Sequence of chain 1.C:
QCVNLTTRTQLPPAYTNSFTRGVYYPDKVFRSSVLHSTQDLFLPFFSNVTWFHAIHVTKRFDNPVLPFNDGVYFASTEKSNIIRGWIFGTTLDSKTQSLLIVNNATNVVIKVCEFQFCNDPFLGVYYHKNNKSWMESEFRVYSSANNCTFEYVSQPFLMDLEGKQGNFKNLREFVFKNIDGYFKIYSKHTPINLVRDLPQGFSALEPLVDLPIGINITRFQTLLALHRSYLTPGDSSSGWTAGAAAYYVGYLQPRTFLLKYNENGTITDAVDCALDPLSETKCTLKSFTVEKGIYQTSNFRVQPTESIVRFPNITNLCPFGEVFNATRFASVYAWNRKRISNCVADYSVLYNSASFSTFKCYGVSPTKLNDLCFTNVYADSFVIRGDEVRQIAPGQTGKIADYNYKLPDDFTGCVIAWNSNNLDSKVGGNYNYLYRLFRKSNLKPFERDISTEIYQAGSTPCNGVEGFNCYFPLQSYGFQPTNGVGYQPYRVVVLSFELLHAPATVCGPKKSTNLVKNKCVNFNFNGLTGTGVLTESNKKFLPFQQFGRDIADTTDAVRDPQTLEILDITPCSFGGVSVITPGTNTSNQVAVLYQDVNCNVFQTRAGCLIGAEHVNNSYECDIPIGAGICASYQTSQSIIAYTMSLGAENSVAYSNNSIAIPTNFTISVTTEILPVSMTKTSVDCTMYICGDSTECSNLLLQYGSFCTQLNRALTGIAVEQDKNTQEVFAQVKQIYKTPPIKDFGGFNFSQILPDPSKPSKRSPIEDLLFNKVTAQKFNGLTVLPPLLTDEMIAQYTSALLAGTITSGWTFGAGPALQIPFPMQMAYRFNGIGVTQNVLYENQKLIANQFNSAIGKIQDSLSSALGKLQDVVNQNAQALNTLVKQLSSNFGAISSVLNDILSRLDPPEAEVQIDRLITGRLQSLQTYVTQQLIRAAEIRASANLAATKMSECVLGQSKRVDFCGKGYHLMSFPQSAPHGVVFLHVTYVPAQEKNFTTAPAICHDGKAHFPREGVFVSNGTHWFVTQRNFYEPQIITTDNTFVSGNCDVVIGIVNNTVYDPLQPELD

Sequence of chain 1.A:
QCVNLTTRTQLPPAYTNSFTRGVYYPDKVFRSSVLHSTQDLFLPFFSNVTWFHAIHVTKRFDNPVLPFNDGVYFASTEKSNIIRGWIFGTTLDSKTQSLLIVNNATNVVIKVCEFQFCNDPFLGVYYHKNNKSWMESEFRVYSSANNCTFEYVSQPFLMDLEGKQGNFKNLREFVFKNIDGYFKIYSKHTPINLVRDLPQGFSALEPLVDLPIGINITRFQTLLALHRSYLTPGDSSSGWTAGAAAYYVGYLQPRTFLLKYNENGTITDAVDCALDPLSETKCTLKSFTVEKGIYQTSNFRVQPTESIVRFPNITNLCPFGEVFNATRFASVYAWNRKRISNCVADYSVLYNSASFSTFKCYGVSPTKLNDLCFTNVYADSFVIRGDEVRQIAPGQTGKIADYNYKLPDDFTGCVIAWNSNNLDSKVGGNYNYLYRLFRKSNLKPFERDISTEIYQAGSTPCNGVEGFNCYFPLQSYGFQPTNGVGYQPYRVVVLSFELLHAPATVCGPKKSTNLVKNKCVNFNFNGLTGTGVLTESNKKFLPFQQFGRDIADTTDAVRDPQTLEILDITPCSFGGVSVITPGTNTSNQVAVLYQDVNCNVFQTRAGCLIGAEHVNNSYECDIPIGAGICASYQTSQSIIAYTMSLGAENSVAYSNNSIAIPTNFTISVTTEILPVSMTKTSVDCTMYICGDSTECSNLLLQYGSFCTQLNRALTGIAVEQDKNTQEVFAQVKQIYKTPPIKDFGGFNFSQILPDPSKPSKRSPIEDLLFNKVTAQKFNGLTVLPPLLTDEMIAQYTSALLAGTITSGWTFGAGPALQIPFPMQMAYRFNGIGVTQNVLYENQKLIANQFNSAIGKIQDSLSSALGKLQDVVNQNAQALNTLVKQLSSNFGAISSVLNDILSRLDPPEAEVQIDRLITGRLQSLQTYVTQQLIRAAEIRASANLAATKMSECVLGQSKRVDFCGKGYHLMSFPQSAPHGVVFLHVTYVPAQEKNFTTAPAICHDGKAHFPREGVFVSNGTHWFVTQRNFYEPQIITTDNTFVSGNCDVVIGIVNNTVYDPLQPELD

The small molecule below binds the protein below.
Small molecule (SMILES): CC(=O)N[C@@H]1[C@@H](O)[C@H](O)[C@@H](CO)O[C@H]1O

Binding-site contacts:
Ligand atom C8 contacts residue ASN710 of chain 1.C at 4.0 Å.
Ligand atom C1 contacts residue ASN709 of chain 1.C at 1.4 Å.
Ligand atom O7 contacts residue GLY1131 of chain 1.C at 4.3 Å.
Ligand atom C8 contacts residue ASN709 of chain 1.C at 4.4 Å.
Ligand atom C3 contacts residue ASN709 of chain 1.C at 3.8 Å.
Ligand atom C4 contacts residue ASN709 of chain 1.C at 4.2 Å.
Ligand atom N2 contacts residue ASN709 of chain 1.C at 2.9 Å (h-bond).
Ligand atom O5 contacts residue ASN709 of chain 1.C at 2.4 Å (h-bond).
Ligand atom C2 contacts residue ASN709 of chain 1.C at 2.5 Å.
Ligand atom C7 contacts residue ASN709 of chain 1.C at 3.5 Å.
Ligand atom C6 contacts residue ASP796 of chain 1.A at 4.5 Å.
Ligand atom C5 contacts residue ASN709 of chain 1.C at 3.7 Å.
Ligand atom O5 contacts residue ASP796 of chain 1.A at 3.9 Å.
Ligand atom O7 contacts residue ASN709 of chain 1.C at 3.8 Å.
Ligand atom O6 contacts residue ASP796 of chain 1.A at 3.9 Å.